Sequence of chain 34.C:
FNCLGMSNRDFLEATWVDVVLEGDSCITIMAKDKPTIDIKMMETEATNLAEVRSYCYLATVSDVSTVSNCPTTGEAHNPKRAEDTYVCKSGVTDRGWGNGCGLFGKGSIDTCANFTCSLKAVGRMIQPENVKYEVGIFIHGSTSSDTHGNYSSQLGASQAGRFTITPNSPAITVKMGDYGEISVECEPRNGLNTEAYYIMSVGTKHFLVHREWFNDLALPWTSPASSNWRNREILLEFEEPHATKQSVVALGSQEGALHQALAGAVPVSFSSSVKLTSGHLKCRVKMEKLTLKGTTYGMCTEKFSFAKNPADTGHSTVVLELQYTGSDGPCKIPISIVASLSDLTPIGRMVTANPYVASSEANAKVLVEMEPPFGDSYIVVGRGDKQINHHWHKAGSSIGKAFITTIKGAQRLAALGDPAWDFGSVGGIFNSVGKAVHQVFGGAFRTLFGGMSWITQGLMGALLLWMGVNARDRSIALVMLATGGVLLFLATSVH

This protein binds this small molecule.
Small molecule (SMILES): CC(=O)N[C@@H]1[C@@H](O)[C@H](O)[C@@H](CO)O[C@H]1O

Binding-site contacts:
Ligand atom C6 contacts residue THR120 of chain 34.C at 3.4 Å.
Ligand atom O6 contacts residue THR89 of chain 34.C at 4.0 Å.
Ligand atom C5 contacts residue THR89 of chain 34.C at 4.4 Å.
Ligand atom C5 contacts residue ASN118 of chain 34.C at 3.7 Å.
Ligand atom C4 contacts residue ASN118 of chain 34.C at 4.2 Å.
Ligand atom C8 contacts residue ASP67 of chain 34.C at 3.9 Å.
Ligand atom O5 contacts residue THR89 of chain 34.C at 4.2 Å.
Ligand atom O7 contacts residue SER66 of chain 34.C at 3.0 Å (h-bond).
Ligand atom O5 contacts residue ASN118 of chain 34.C at 2.4 Å (h-bond).
Ligand atom C7 contacts residue SER66 of chain 34.C at 3.5 Å.
Ligand atom C3 contacts residue ASN118 of chain 34.C at 3.8 Å.
Ligand atom N2 contacts residue ASN118 of chain 34.C at 2.9 Å (h-bond).
Ligand atom N2 contacts residue TYR90 of chain 34.C at 4.3 Å.
Ligand atom C8 contacts residue TYR90 of chain 34.C at 3.5 Å (hydrophobic).
Ligand atom O5 contacts residue THR120 of chain 34.C at 3.2 Å (h-bond).
Ligand atom C6 contacts residue THR89 of chain 34.C at 4.4 Å.
Ligand atom C2 contacts residue SER66 of chain 34.C at 4.5 Å.
Ligand atom C8 contacts residue ASN118 of chain 34.C at 4.2 Å.
Ligand atom C2 contacts residue ASN118 of chain 34.C at 2.5 Å.
Ligand atom O7 contacts residue ASN118 of chain 34.C at 4.0 Å.
Ligand atom C4 contacts residue THR120 of chain 34.C at 4.4 Å.
Ligand atom C1 contacts residue ASN118 of chain 34.C at 1.5 Å.
Ligand atom C7 contacts residue ASN118 of chain 34.C at 3.5 Å.
Ligand atom C5 contacts residue THR120 of chain 34.C at 3.8 Å.
Ligand atom C1 contacts residue THR89 of chain 34.C at 4.1 Å.
Ligand atom C7 contacts residue TYR90 of chain 34.C at 4.5 Å (hydrophobic).
Ligand atom N2 contacts residue SER66 of chain 34.C at 4.3 Å.
Ligand atom C8 contacts residue SER66 of chain 34.C at 4.0 Å.
Ligand atom C1 contacts residue THR120 of chain 34.C at 4.3 Å.